Sequence of chain 1.A:
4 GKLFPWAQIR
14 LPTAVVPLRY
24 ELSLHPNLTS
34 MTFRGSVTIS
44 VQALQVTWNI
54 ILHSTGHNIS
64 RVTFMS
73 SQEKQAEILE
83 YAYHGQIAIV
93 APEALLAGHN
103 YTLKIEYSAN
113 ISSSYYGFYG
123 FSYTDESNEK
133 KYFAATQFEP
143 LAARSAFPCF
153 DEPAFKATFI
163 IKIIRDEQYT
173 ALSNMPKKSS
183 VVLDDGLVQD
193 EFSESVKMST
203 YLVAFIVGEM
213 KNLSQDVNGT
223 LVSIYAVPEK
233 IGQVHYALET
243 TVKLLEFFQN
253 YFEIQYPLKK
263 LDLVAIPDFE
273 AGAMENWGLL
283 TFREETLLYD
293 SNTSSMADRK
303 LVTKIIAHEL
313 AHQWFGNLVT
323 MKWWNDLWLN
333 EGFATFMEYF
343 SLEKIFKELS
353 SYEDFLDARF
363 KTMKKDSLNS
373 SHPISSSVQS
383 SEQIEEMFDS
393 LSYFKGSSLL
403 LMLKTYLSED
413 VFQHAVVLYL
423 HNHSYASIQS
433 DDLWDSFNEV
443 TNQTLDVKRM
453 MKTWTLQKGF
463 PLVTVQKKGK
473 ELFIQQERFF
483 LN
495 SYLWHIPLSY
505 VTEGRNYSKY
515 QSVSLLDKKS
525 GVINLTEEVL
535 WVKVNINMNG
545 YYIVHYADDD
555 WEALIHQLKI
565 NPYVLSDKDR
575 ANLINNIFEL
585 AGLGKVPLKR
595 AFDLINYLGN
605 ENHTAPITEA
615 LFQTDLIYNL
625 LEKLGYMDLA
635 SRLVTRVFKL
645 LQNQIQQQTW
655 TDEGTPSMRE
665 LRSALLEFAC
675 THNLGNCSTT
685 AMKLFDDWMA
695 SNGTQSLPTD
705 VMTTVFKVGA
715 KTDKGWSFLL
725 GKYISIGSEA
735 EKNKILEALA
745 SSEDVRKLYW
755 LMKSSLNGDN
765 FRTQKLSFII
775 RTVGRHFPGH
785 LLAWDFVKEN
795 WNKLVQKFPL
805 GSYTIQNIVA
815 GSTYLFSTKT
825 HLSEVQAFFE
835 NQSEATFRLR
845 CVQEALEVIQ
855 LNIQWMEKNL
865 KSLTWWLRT

This small molecule binds to this protein.
Small molecule (SMILES): CC(=O)N[C@H]1[C@H](O[C@H]2[C@H](O)[C@@H](NC(C)=O)CO[C@@H]2CO)O[C@H](CO)[C@@H](O)[C@@H]1O

Binding-site contacts:
Ligand atom C8 contacts residue ASN214 of chain 1.A at 3.1 Å.
Ligand atom C4 contacts residue ASN214 of chain 1.A at 4.2 Å.
Ligand atom C6 contacts residue ASN214 of chain 1.A at 4.5 Å.
Ligand atom C5 contacts residue SER216 of chain 1.A at 4.4 Å.
Ligand atom O5 contacts residue ASN214 of chain 1.A at 2.2 Å (h-bond).
Ligand atom O6 contacts residue LEU223 of chain 1.A at 4.2 Å.
Ligand atom O7 contacts residue SER216 of chain 1.A at 3.2 Å (h-bond).
Ligand atom O7 contacts residue ASN214 of chain 1.A at 4.0 Å.
Ligand atom C2 contacts residue SER216 of chain 1.A at 3.6 Å.
Ligand atom C1 contacts residue ASN214 of chain 1.A at 1.4 Å.
Ligand atom C7 contacts residue ASN214 of chain 1.A at 3.2 Å.
Ligand atom O5 contacts residue SER216 of chain 1.A at 3.3 Å (h-bond).
Ligand atom N2 contacts residue SER216 of chain 1.A at 4.5 Å.
Ligand atom N2 contacts residue LEU215 of chain 1.A at 4.4 Å.
Ligand atom C3 contacts residue ASN214 of chain 1.A at 3.8 Å.
Ligand atom C2 contacts residue ASN214 of chain 1.A at 2.5 Å.
Ligand atom O7 contacts residue LEU215 of chain 1.A at 3.8 Å.
Ligand atom C5 contacts residue ASN214 of chain 1.A at 3.5 Å.
Ligand atom C8 contacts residue LYS213 of chain 1.A at 3.9 Å.
Ligand atom C1 contacts residue SER216 of chain 1.A at 3.5 Å.
Ligand atom C7 contacts residue SER216 of chain 1.A at 4.0 Å.
Ligand atom N2 contacts residue ASN214 of chain 1.A at 3.0 Å (h-bond).
Ligand atom C8 contacts residue LEU215 of chain 1.A at 3.8 Å (hydrophobic).
Ligand atom C7 contacts residue LEU215 of chain 1.A at 3.9 Å (hydrophobic).
Ligand atom C6 contacts residue LEU223 of chain 1.A at 4.2 Å (hydrophobic).